This small molecule binds to this protein.
Small molecule (SMILES): CC(=O)N[C@@H]1[C@@H](O)[C@H](O)[C@@H](CO)O[C@H]1O

Sequence of chain 1.A:
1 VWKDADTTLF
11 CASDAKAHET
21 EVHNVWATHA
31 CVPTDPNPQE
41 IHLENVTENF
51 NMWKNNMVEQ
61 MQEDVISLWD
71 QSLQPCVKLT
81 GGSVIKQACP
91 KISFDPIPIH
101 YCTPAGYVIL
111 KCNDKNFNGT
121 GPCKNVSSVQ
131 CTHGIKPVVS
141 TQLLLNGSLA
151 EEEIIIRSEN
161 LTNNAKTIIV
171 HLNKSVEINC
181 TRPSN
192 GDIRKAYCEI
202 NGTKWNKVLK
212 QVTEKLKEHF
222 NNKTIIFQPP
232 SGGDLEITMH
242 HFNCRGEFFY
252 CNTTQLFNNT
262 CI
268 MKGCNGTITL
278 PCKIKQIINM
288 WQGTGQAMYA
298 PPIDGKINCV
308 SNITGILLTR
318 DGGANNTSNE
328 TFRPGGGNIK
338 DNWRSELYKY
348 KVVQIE

Binding-site contacts:
Ligand atom C6 contacts residue NAG1 of chain 1.G at 3.6 Å.
Ligand atom O7 contacts residue ASN146 of chain 1.A at 3.9 Å.
Ligand atom C8 contacts residue SER308 of chain 1.A at 3.4 Å.
Ligand atom C8 contacts residue PHE243 of chain 1.A at 4.2 Å (hydrophobic).
Ligand atom O6 contacts residue LYS136 of chain 1.A at 3.2 Å (salt-bridge).
Ligand atom O4 contacts residue VAL307 of chain 1.A at 3.9 Å.
Ligand atom C2 contacts residue ASN146 of chain 1.A at 2.5 Å.
Ligand atom N2 contacts residue ASN146 of chain 1.A at 3.0 Å (h-bond).
Ligand atom C4 contacts residue ASP95 of chain 1.A at 4.0 Å.
Ligand atom C3 contacts residue CYS306 of chain 1.A at 4.1 Å (hydrophobic).
Ligand atom C3 contacts residue VAL307 of chain 1.A at 3.3 Å (hydrophobic).
Ligand atom O5 contacts residue NAG1 of chain 1.G at 3.2 Å (h-bond).
Ligand atom C7 contacts residue ASN146 of chain 1.A at 3.7 Å.
Ligand atom O5 contacts residue ASN146 of chain 1.A at 2.2 Å (h-bond).
Ligand atom C8 contacts residue LEU145 of chain 1.A at 4.1 Å (hydrophobic).
Ligand atom C3 contacts residue ASN146 of chain 1.A at 3.8 Å.
Ligand atom O7 contacts residue PRO96 of chain 1.A at 3.6 Å.
Ligand atom C5 contacts residue NAG1 of chain 1.G at 3.7 Å.
Ligand atom C8 contacts residue ASN244 of chain 1.A at 3.8 Å.
Ligand atom N2 contacts residue SER308 of chain 1.A at 2.3 Å (h-bond).
Ligand atom C2 contacts residue VAL307 of chain 1.A at 3.9 Å (hydrophobic).
Ligand atom C1 contacts residue ASN146 of chain 1.A at 1.4 Å.
Ligand atom O3 contacts residue CYS306 of chain 1.A at 3.1 Å.
Ligand atom C1 contacts residue VAL307 of chain 1.A at 3.5 Å (hydrophobic).
Ligand atom C5 contacts residue VAL307 of chain 1.A at 3.3 Å (hydrophobic).
Ligand atom C1 contacts residue NAG1 of chain 1.G at 3.9 Å.
Ligand atom C6 contacts residue LYS136 of chain 1.A at 4.0 Å.
Ligand atom C2 contacts residue SER308 of chain 1.A at 3.1 Å.
Ligand atom O5 contacts residue LYS136 of chain 1.A at 3.5 Å (salt-bridge).
Ligand atom O5 contacts residue VAL307 of chain 1.A at 3.9 Å.
Ligand atom C7 contacts residue SER308 of chain 1.A at 3.2 Å.
Ligand atom O4 contacts residue ARG246 of chain 1.A at 2.9 Å (salt-bridge).
Ligand atom O3 contacts residue ARG246 of chain 1.A at 3.6 Å.
Ligand atom C4 contacts residue ASN146 of chain 1.A at 4.2 Å.
Ligand atom O6 contacts residue NAG1 of chain 1.G at 4.1 Å.
Ligand atom C4 contacts residue ARG246 of chain 1.A at 3.9 Å.
Ligand atom C5 contacts residue ASN146 of chain 1.A at 3.6 Å.
Ligand atom C1 contacts residue SER308 of chain 1.A at 3.1 Å.
Ligand atom C4 contacts residue VAL307 of chain 1.A at 3.7 Å (hydrophobic).
Ligand atom C3 contacts residue SER308 of chain 1.A at 3.7 Å.